A small-molecule ligand and the protein it binds are described below.
Small molecule (SMILES): CC(=O)N[C@H]1[C@H](O[C@H]2[C@H](O)[C@@H](NC(C)=O)CO[C@@H]2CO[C@@H]2O[C@@H](C)[C@@H](O)[C@@H](O)[C@@H]2O)O[C@H](CO)[C@@H](O)[C@@H]1O

Binding-site contacts:
Ligand atom O3 contacts residue PRO6 of chain 1.A at 4.1 Å.
Ligand atom O4 contacts residue ASN225 of chain 1.A at 4.1 Å.
Ligand atom O5 contacts residue ASP153 of chain 1.A at 4.2 Å.
Ligand atom O7 contacts residue ASN226 of chain 1.A at 3.3 Å (h-bond).
Ligand atom O3 contacts residue ASP205 of chain 1.A at 4.3 Å.
Ligand atom C1 contacts residue ASN226 of chain 1.A at 1.4 Å.
Ligand atom C2 contacts residue ASN226 of chain 1.A at 2.4 Å.
Ligand atom C5 contacts residue ASN226 of chain 1.A at 3.6 Å.
Ligand atom N2 contacts residue GLU227 of chain 1.A at 3.4 Å (salt-bridge).
Ligand atom O5 contacts residue ASN226 of chain 1.A at 2.3 Å (h-bond).
Ligand atom C4 contacts residue ASN225 of chain 1.A at 4.2 Å.
Ligand atom C5 contacts residue ASN226 of chain 1.A at 3.5 Å.
Ligand atom C4 contacts residue ASN226 of chain 1.A at 4.2 Å.
Ligand atom C8 contacts residue GLU227 of chain 1.A at 3.9 Å.
Ligand atom C7 contacts residue ASN226 of chain 1.A at 3.3 Å.
Ligand atom C3 contacts residue GLU227 of chain 1.A at 4.1 Å.
Ligand atom C6 contacts residue ASP153 of chain 1.A at 4.1 Å.
Ligand atom O2 contacts residue PRO6 of chain 1.A at 4.0 Å.
Ligand atom C2 contacts residue GLU227 of chain 1.A at 4.1 Å.
Ligand atom C6 contacts residue ASN225 of chain 1.A at 3.8 Å.
Ligand atom N2 contacts residue ASN226 of chain 1.A at 2.9 Å (h-bond).
Ligand atom O6 contacts residue ASP153 of chain 1.A at 3.8 Å.
Ligand atom C6 contacts residue ASN226 of chain 1.A at 3.3 Å.
Ligand atom C3 contacts residue ASN226 of chain 1.A at 3.8 Å.
Ligand atom C1 contacts residue GLU227 of chain 1.A at 4.2 Å.
Ligand atom C6 contacts residue GLU227 of chain 1.A at 4.2 Å.
Ligand atom C8 contacts residue ASN226 of chain 1.A at 4.2 Å.
Ligand atom C7 contacts residue GLU227 of chain 1.A at 4.2 Å.
Ligand atom O7 contacts residue THR155 of chain 1.A at 4.0 Å.
Ligand atom O3 contacts residue ILE204 of chain 1.A at 4.2 Å.
Ligand atom C4 contacts residue ASN226 of chain 1.A at 4.2 Å.

Sequence of chain 1.A:
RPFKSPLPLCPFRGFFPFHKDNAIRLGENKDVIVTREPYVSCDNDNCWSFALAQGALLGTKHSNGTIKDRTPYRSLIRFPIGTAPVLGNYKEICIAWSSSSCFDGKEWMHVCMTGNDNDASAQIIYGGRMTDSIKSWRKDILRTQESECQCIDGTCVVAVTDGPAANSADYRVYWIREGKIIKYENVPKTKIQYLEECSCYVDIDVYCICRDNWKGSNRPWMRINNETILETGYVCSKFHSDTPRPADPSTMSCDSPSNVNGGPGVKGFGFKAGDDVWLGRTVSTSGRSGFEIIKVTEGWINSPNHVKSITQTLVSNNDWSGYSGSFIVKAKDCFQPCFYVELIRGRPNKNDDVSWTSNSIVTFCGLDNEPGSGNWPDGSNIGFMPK